The protein below binds the small molecule below.
Small molecule (SMILES): Cc1nc2c3ccccc3nc(NNC(=O)CCC(=O)O)n2n1

Binding-site contacts:
Ligand atom C8 contacts residue TYR280 of chain 1.A at 3.6 Å (hydrophobic).
Ligand atom N5 contacts residue TYR280 of chain 1.A at 4.1 Å.
Ligand atom C14 contacts residue LYS206 of chain 1.A at 3.7 Å.
Ligand atom C7 contacts residue TYR280 of chain 1.A at 3.8 Å (hydrophobic).
Ligand atom O3 contacts residue LYS276 of chain 1.A at 4.1 Å.
Ligand atom N2 contacts residue LEU334 of chain 1.A at 3.9 Å.
Ligand atom C4 contacts residue ARG220 of chain 1.A at 3.4 Å.
Ligand atom N1 contacts residue TYR280 of chain 1.A at 3.6 Å.
Ligand atom C1 contacts residue ASN326 of chain 1.A at 3.2 Å.
Ligand atom N3 contacts residue TYR280 of chain 1.A at 3.9 Å.
Ligand atom C3 contacts residue ASN326 of chain 1.A at 3.9 Å.
Ligand atom N2 contacts residue ARG220 of chain 1.A at 3.6 Å.
Ligand atom C2 contacts residue ASN326 of chain 1.A at 3.4 Å.
Ligand atom C12 contacts residue SER278 of chain 1.A at 4.0 Å.
Ligand atom C5 contacts residue TYR280 of chain 1.A at 3.7 Å (hydrophobic).
Ligand atom O2 contacts residue LYS206 of chain 1.A at 3.8 Å.
Ligand atom N4 contacts residue ARG220 of chain 1.A at 3.4 Å (salt-bridge).
Ligand atom N1 contacts residue ARG220 of chain 1.A at 3.0 Å (salt-bridge).
Ligand atom C6 contacts residue LEU334 of chain 1.A at 3.8 Å (hydrophobic).
Ligand atom C3 contacts residue LEU221 of chain 1.A at 3.6 Å (hydrophobic).
Ligand atom C2 contacts residue LEU221 of chain 1.A at 3.9 Å (hydrophobic).
Ligand atom C6 contacts residue ASN326 of chain 1.A at 3.6 Å.
Ligand atom N3 contacts residue ARG220 of chain 1.A at 3.7 Å.
Ligand atom N2 contacts residue TYR280 of chain 1.A at 3.8 Å.
Ligand atom C2 contacts residue ARG220 of chain 1.A at 3.8 Å.
Ligand atom O1 contacts residue LYS206 of chain 1.A at 3.2 Å.
Ligand atom C5 contacts residue ARG220 of chain 1.A at 3.5 Å.
Ligand atom N5 contacts residue ARG220 of chain 1.A at 3.8 Å.
Ligand atom C8 contacts residue ARG220 of chain 1.A at 3.3 Å.
Ligand atom C4 contacts residue TYR280 of chain 1.A at 3.7 Å (hydrophobic).
Ligand atom C7 contacts residue ARG220 of chain 1.A at 3.2 Å.
Ligand atom C6 contacts residue PHE332 of chain 1.A at 4.0 Å (hydrophobic).
Ligand atom C9 contacts residue TYR280 of chain 1.A at 3.9 Å (hydrophobic).
Ligand atom C3 contacts residue ARG220 of chain 1.A at 3.5 Å.
Ligand atom C3 contacts residue TYR280 of chain 1.A at 3.9 Å (hydrophobic).
Ligand atom C9 contacts residue ARG220 of chain 1.A at 3.8 Å.
Ligand atom C6 contacts residue ARG220 of chain 1.A at 3.9 Å.
Ligand atom C1 contacts residue ARG220 of chain 1.A at 3.8 Å.
Ligand atom N4 contacts residue TYR280 of chain 1.A at 3.8 Å.
Ligand atom O2 contacts residue ARG220 of chain 1.A at 3.0 Å (salt-bridge).

Sequence of chain 1.A:
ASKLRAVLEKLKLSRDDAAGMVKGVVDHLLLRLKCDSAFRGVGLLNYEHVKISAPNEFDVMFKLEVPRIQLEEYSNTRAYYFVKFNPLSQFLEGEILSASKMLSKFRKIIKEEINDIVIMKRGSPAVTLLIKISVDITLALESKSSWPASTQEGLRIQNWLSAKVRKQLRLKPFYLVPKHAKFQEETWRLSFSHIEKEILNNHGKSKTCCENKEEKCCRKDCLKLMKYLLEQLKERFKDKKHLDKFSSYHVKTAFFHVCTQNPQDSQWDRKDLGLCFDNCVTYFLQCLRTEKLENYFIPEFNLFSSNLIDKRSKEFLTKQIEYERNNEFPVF